Sequence of chain 1.B:
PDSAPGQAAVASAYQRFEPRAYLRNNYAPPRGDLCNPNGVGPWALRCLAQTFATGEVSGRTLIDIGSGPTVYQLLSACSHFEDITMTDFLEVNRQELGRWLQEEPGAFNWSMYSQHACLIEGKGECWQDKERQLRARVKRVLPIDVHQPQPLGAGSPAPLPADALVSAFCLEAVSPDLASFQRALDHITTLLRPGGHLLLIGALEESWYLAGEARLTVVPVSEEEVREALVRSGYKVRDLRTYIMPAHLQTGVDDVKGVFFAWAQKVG

Binding-site contacts:
Ligand atom C12 contacts residue TYR40 of chain 1.B at 3.3 Å (hydrophobic).
Ligand atom C10 contacts residue TYR40 of chain 1.B at 3.4 Å (hydrophobic).
Ligand atom CL1 contacts residue GLY54 of chain 1.B at 3.4 Å.
Ligand atom C11 contacts residue ARG44 of chain 1.B at 3.4 Å.
Ligand atom C6 contacts residue ASN39 of chain 1.B at 3.6 Å.
Ligand atom C6 contacts residue PHE182 of chain 1.B at 3.7 Å (hydrophobic).
Ligand atom N1 contacts residue ASP267 of chain 1.B at 3.4 Å (salt-bridge).
Ligand atom C15 contacts residue GLY54 of chain 1.B at 3.3 Å.
Ligand atom C5 contacts residue PHE182 of chain 1.B at 3.5 Å (hydrophobic).
Ligand atom C13 contacts residue TYR40 of chain 1.B at 3.7 Å (hydrophobic).
Ligand atom C10 contacts residue ASN39 of chain 1.B at 3.7 Å.
Ligand atom C5 contacts residue ASN39 of chain 1.B at 3.6 Å.
Ligand atom C1 contacts residue TYR35 of chain 1.B at 3.3 Å (hydrophobic).
Ligand atom C7 contacts residue TYR40 of chain 1.B at 3.5 Å (hydrophobic).
Ligand atom C9 contacts residue PHE182 of chain 1.B at 3.6 Å (hydrophobic).
Ligand atom CL1 contacts residue LEU58 of chain 1.B at 3.6 Å.
Ligand atom C14 contacts residue GLY54 of chain 1.B at 3.8 Å.
Ligand atom C2 contacts residue GLU219 of chain 1.B at 3.4 Å.
Ligand atom C3 contacts residue ASP267 of chain 1.B at 3.3 Å.
Ligand atom C4 contacts residue PHE182 of chain 1.B at 3.5 Å (hydrophobic).
Ligand atom O1 contacts residue MET258 of chain 1.B at 3.8 Å.
Ligand atom C6 contacts residue TYR35 of chain 1.B at 3.4 Å (hydrophobic).
Ligand atom C4 contacts residue ASN39 of chain 1.B at 3.5 Å.
Ligand atom C8 contacts residue ASN39 of chain 1.B at 3.7 Å.
Ligand atom C3 contacts residue GLU219 of chain 1.B at 3.0 Å.
Ligand atom N2 contacts residue ASN39 of chain 1.B at 3.0 Å (h-bond).
Ligand atom C11 contacts residue TYR40 of chain 1.B at 3.8 Å (hydrophobic).
Ligand atom N1 contacts residue TYR222 of chain 1.B at 3.7 Å.
Ligand atom C8 contacts residue PHE182 of chain 1.B at 3.6 Å (hydrophobic).
Ligand atom C7 contacts residue PHE182 of chain 1.B at 3.5 Å (hydrophobic).
Ligand atom C13 contacts residue TYR85 of chain 1.B at 3.8 Å (hydrophobic).
Ligand atom C9 contacts residue ASN39 of chain 1.B at 3.6 Å.
Ligand atom O2 contacts residue VAL53 of chain 1.B at 3.2 Å.
Ligand atom CL1 contacts residue ALA57 of chain 1.B at 3.8 Å.
Ligand atom C11 contacts residue ASN39 of chain 1.B at 3.7 Å.
Ligand atom N1 contacts residue GLU219 of chain 1.B at 2.8 Å (salt-bridge).
Ligand atom C6 contacts residue TYR40 of chain 1.B at 3.6 Å (hydrophobic).
Ligand atom C1 contacts residue PHE182 of chain 1.B at 3.8 Å (hydrophobic).
Ligand atom C7 contacts residue ASN39 of chain 1.B at 3.6 Å.
Ligand atom O1 contacts residue ARG44 of chain 1.B at 3.2 Å.

This protein binds this small molecule.
Small molecule (SMILES): O=S(=O)(Nc1ccc(Cl)cc1)c1ccc2c(c1)CNCC2